Sequence of chain 1.W:
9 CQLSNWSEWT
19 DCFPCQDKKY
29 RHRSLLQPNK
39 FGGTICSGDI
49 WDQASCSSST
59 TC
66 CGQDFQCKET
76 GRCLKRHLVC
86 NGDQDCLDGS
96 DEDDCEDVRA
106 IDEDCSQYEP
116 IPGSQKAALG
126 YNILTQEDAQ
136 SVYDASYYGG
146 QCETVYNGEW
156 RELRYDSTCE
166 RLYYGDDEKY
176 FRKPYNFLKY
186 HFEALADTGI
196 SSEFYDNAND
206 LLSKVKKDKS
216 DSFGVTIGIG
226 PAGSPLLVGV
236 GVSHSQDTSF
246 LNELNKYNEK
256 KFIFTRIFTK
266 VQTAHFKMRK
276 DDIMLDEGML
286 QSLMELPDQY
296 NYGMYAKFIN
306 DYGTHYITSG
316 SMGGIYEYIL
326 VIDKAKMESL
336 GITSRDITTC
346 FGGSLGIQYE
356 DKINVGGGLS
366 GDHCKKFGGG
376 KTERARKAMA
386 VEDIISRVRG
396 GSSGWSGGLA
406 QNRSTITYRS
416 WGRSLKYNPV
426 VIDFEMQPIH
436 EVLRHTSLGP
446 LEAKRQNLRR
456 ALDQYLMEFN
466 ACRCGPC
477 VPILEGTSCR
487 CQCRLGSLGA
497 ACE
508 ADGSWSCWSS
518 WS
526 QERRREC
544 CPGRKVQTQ

Sequence of chain 1.R:
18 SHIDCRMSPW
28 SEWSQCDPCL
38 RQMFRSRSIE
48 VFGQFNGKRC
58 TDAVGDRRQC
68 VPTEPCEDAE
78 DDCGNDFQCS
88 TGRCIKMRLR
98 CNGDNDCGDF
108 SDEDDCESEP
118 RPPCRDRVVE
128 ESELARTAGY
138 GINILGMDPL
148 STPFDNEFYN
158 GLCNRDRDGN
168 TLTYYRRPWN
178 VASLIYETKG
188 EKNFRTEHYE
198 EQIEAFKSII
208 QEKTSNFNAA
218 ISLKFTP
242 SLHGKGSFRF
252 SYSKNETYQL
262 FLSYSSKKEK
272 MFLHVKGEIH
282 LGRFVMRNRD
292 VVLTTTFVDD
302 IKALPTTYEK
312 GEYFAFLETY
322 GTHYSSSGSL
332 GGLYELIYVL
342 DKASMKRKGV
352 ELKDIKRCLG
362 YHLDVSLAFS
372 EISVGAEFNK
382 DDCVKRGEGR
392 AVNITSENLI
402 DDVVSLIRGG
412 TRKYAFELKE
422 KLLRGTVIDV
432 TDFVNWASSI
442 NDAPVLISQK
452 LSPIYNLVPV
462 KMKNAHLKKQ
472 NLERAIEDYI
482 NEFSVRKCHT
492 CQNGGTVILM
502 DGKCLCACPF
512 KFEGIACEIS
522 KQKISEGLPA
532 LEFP

This small molecule binds to this protein.
Small molecule (SMILES): CC(=O)N[C@@H]1[C@@H](O)[C@H](O)[C@@H](CO)O[C@H]1O

Binding-site contacts:
Ligand atom N2 contacts residue ASN215 of chain 1.R at 3.0 Å (h-bond).
Ligand atom O7 contacts residue ASN213 of chain 1.R at 3.2 Å (h-bond).
Ligand atom C7 contacts residue ASN213 of chain 1.R at 3.5 Å.
Ligand atom C4 contacts residue ASN215 of chain 1.R at 4.2 Å.
Ligand atom O7 contacts residue PHE214 of chain 1.R at 4.0 Å.
Ligand atom C7 contacts residue TYR253 of chain 1.R at 4.4 Å (hydrophobic).
Ligand atom C2 contacts residue ASP367 of chain 1.W at 4.4 Å.
Ligand atom C3 contacts residue ASN215 of chain 1.R at 3.8 Å.
Ligand atom O7 contacts residue ASN215 of chain 1.R at 3.4 Å (h-bond).
Ligand atom C8 contacts residue ASN215 of chain 1.R at 3.3 Å.
Ligand atom N2 contacts residue ASN213 of chain 1.R at 3.3 Å.
Ligand atom C5 contacts residue ASN215 of chain 1.R at 3.6 Å.
Ligand atom O7 contacts residue TYR253 of chain 1.R at 3.2 Å (h-bond).
Ligand atom C2 contacts residue ASN215 of chain 1.R at 2.5 Å.
Ligand atom O3 contacts residue ASN213 of chain 1.R at 3.8 Å.
Ligand atom C3 contacts residue ASP367 of chain 1.W at 4.4 Å.
Ligand atom C1 contacts residue ASN215 of chain 1.R at 1.4 Å.
Ligand atom O5 contacts residue ASN215 of chain 1.R at 2.3 Å (h-bond).
Ligand atom C2 contacts residue ASN213 of chain 1.R at 4.3 Å.
Ligand atom O3 contacts residue ASP367 of chain 1.W at 3.3 Å.
Ligand atom N2 contacts residue PHE214 of chain 1.R at 4.2 Å.
Ligand atom C7 contacts residue ASN215 of chain 1.R at 2.9 Å.
Ligand atom O7 contacts residue SER252 of chain 1.R at 4.2 Å.